The protein below binds the small molecule below.
Small molecule (SMILES): CC[C@H](C)[C@@H](C=O)NC(=O)[C@H](CO)NC(=O)[C@H](CCCCN)NC(=O)[C@@H](N)C(C)C

Binding-site contacts:
Ligand atom CD1 contacts residue THR349 of chain 5.A at 4.3 Å.
Ligand atom CG2 contacts residue PHE71 of chain 5.A at 4.0 Å (hydrophobic).

Sequence of chain 5.A:
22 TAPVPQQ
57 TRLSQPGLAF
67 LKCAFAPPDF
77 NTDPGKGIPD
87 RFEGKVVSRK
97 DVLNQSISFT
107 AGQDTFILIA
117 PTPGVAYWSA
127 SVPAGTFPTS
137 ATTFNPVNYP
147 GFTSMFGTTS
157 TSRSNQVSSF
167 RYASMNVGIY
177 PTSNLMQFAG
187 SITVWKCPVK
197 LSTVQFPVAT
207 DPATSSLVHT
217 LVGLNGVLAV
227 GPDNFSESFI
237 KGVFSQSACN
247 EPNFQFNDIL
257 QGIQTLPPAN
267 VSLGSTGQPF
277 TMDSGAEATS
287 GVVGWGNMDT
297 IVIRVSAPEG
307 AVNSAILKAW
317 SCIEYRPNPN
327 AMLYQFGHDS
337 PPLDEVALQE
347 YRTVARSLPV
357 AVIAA